Binding-site contacts:
Ligand atom O7 contacts residue ASN243 of chain 1.M at 3.6 Å (h-bond).
Ligand atom N2 contacts residue ASN243 of chain 1.M at 2.9 Å (h-bond).
Ligand atom C4 contacts residue ASN243 of chain 1.M at 4.3 Å.
Ligand atom C8 contacts residue THR242 of chain 1.M at 3.2 Å.
Ligand atom C8 contacts residue ASN243 of chain 1.M at 3.8 Å.
Ligand atom C2 contacts residue ASN243 of chain 1.M at 2.5 Å.
Ligand atom O7 contacts residue ASP232 of chain 1.M at 4.2 Å.
Ligand atom C8 contacts residue ASP232 of chain 1.M at 4.2 Å.
Ligand atom O5 contacts residue ASN243 of chain 1.M at 2.5 Å (h-bond).
Ligand atom C1 contacts residue ASN243 of chain 1.M at 1.5 Å.
Ligand atom C7 contacts residue ASN243 of chain 1.M at 3.4 Å.
Ligand atom C3 contacts residue ASN243 of chain 1.M at 3.9 Å.
Ligand atom C7 contacts residue ASP232 of chain 1.M at 4.5 Å.
Ligand atom C5 contacts residue ASN243 of chain 1.M at 3.8 Å.

This protein binds this small molecule.
Small molecule (SMILES): CC(=O)N[C@@H]1[C@@H](O)[C@H](O)[C@@H](CO)O[C@H]1O

Sequence of chain 1.M:
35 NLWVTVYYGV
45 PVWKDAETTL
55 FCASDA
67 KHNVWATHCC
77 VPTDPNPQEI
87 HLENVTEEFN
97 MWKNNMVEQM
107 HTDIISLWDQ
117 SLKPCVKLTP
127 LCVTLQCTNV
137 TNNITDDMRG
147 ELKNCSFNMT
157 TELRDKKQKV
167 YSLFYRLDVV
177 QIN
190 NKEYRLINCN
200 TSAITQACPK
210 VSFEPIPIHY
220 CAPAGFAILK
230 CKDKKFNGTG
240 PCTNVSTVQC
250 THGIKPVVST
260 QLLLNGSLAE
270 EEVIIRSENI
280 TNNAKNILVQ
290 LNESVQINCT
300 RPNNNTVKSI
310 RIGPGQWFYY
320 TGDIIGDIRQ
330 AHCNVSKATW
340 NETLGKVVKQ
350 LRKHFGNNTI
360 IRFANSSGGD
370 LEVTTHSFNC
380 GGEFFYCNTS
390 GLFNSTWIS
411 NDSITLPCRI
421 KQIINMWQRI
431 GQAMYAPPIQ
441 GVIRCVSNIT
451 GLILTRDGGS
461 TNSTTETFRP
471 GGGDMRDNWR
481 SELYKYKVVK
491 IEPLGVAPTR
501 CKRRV